Sequence of chain 1.C:
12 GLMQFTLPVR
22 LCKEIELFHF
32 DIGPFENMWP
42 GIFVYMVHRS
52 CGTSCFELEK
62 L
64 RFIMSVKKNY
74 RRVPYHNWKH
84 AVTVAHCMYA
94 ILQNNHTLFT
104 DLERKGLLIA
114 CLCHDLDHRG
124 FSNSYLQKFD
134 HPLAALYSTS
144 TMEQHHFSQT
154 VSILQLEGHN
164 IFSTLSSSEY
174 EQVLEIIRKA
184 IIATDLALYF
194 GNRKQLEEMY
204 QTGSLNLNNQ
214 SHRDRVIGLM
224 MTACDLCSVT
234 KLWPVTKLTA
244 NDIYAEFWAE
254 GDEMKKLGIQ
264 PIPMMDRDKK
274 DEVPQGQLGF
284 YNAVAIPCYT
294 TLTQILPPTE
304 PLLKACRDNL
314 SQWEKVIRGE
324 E

Binding-site contacts:
Ligand atom C19 contacts residue ALA243 of chain 1.C at 3.9 Å (hydrophobic).
Ligand atom C20 contacts residue VAL287 of chain 1.C at 3.8 Å (hydrophobic).
Ligand atom C17 contacts residue PHE250 of chain 1.C at 3.9 Å (hydrophobic).
Ligand atom C9 contacts residue PHE283 of chain 1.C at 3.5 Å (hydrophobic).
Ligand atom N4 contacts residue GLN280 of chain 1.C at 3.4 Å (h-bond).
Ligand atom C24 contacts residue GLY282 of chain 1.C at 3.5 Å.
Ligand atom C13 contacts residue PHE283 of chain 1.C at 3.7 Å (hydrophobic).
Ligand atom C1 contacts residue PHE283 of chain 1.C at 3.8 Å (hydrophobic).
Ligand atom N4 contacts residue VAL232 of chain 1.C at 3.8 Å.
Ligand atom O14 contacts residue PHE283 of chain 1.C at 3.5 Å.
Ligand atom N2 contacts residue PHE283 of chain 1.C at 3.9 Å.
Ligand atom C9 contacts residue MET267 of chain 1.C at 4.0 Å (hydrophobic).
Ligand atom N16 contacts residue PHE250 of chain 1.C at 3.7 Å.
Ligand atom C9 contacts residue PHE250 of chain 1.C at 3.9 Å (hydrophobic).
Ligand atom C7 contacts residue SER231 of chain 1.C at 3.9 Å.
Ligand atom C19 contacts residue THR239 of chain 1.C at 3.7 Å.
Ligand atom N5 contacts residue PHE283 of chain 1.C at 3.5 Å.
Ligand atom C23 contacts residue GLY282 of chain 1.C at 4.0 Å.
Ligand atom N3 contacts residue VAL232 of chain 1.C at 3.9 Å.
Ligand atom C18 contacts residue LEU229 of chain 1.C at 4.1 Å (hydrophobic).
Ligand atom C21 contacts residue MET267 of chain 1.C at 3.8 Å (hydrophobic).
Ligand atom C6 contacts residue VAL232 of chain 1.C at 4.0 Å (hydrophobic).
Ligand atom C22 contacts residue GLY279 of chain 1.C at 3.7 Å.
Ligand atom N5 contacts residue MET267 of chain 1.C at 3.2 Å (h-bond).
Ligand atom C7 contacts residue VAL232 of chain 1.C at 3.8 Å (hydrophobic).
Ligand atom C15 contacts residue GLN280 of chain 1.C at 3.7 Å.
Ligand atom C22 contacts residue PHE283 of chain 1.C at 3.9 Å (hydrophobic).
Ligand atom C20 contacts residue PHE283 of chain 1.C at 3.9 Å (hydrophobic).
Ligand atom C24 contacts residue PHE283 of chain 1.C at 3.6 Å (hydrophobic).
Ligand atom C1 contacts residue MET267 of chain 1.C at 3.8 Å (hydrophobic).
Ligand atom C12 contacts residue LEU189 of chain 1.C at 3.8 Å (hydrophobic).
Ligand atom C17 contacts residue GLN280 of chain 1.C at 3.0 Å.
Ligand atom N8 contacts residue LEU189 of chain 1.C at 4.0 Å.
Ligand atom C23 contacts residue VAL287 of chain 1.C at 4.0 Å (hydrophobic).
Ligand atom C15 contacts residue PHE283 of chain 1.C at 3.5 Å (hydrophobic).
Ligand atom N16 contacts residue PHE283 of chain 1.C at 3.9 Å.
Ligand atom C21 contacts residue PHE283 of chain 1.C at 4.0 Å (hydrophobic).
Ligand atom C11 contacts residue VAL232 of chain 1.C at 3.7 Å (hydrophobic).
Ligand atom O14 contacts residue PHE250 of chain 1.C at 3.8 Å.
Ligand atom N16 contacts residue GLN280 of chain 1.C at 3.4 Å (h-bond).

The protein below binds the small molecule below.
Small molecule (SMILES): Cc1cc(C)n(CCNC(=O)Nc2ccnn2-c2ccccc2)n1